Binding-site contacts:
Ligand atom C3 contacts residue ILE260 of chain 1.B at 3.9 Å (hydrophobic).
Ligand atom C22 contacts residue GLN293 of chain 1.B at 3.8 Å.
Ligand atom N4 contacts residue ILE260 of chain 1.B at 3.6 Å.
Ligand atom O52 contacts residue ILE300 of chain 1.B at 3.7 Å.
Ligand atom C28 contacts residue GLN293 of chain 1.B at 3.3 Å.
Ligand atom C43 contacts residue MET197 of chain 1.B at 3.5 Å (hydrophobic).
Ligand atom C28 contacts residue PHE264 of chain 1.B at 3.8 Å (hydrophobic).
Ligand atom C5 contacts residue THR257 of chain 1.B at 3.7 Å.
Ligand atom C40 contacts residue PHE264 of chain 1.B at 3.8 Å (hydrophobic).
Ligand atom C35 contacts residue LEU243 of chain 1.B at 3.9 Å (hydrophobic).
Ligand atom C27 contacts residue MET281 of chain 1.B at 3.7 Å (hydrophobic).
Ligand atom C15 contacts residue PHE296 of chain 1.B at 3.7 Å (hydrophobic).
Ligand atom C27 contacts residue GLN293 of chain 1.B at 3.5 Å.
Ligand atom O54 contacts residue MET281 of chain 1.B at 3.2 Å.
Ligand atom C13 contacts residue PHE296 of chain 1.B at 3.8 Å (hydrophobic).
Ligand atom O54 contacts residue SER292 of chain 1.B at 3.5 Å (h-bond).
Ligand atom N50 contacts residue MET281 of chain 1.B at 4.0 Å.
Ligand atom C25 contacts residue SER292 of chain 1.B at 3.9 Å.
Ligand atom N50 contacts residue SER292 of chain 1.B at 3.8 Å.
Ligand atom C26 contacts residue MET281 of chain 1.B at 3.6 Å (hydrophobic).
Ligand atom C5 contacts residue ILE260 of chain 1.B at 3.6 Å (hydrophobic).
Ligand atom C19 contacts residue PHE296 of chain 1.B at 3.7 Å (hydrophobic).
Ligand atom C22 contacts residue PHE296 of chain 1.B at 4.0 Å (hydrophobic).
Ligand atom O52 contacts residue PHE296 of chain 1.B at 3.4 Å.
Ligand atom C42 contacts residue MET197 of chain 1.B at 3.7 Å (hydrophobic).
Ligand atom N4 contacts residue PHE296 of chain 1.B at 3.7 Å.
Ligand atom C6 contacts residue ILE260 of chain 1.B at 4.0 Å (hydrophobic).
Ligand atom C3 contacts residue PHE296 of chain 1.B at 3.4 Å (hydrophobic).
Ligand atom C2 contacts residue PHE296 of chain 1.B at 3.7 Å (hydrophobic).
Ligand atom C17 contacts residue PHE296 of chain 1.B at 3.7 Å (hydrophobic).
Ligand atom N50 contacts residue PHE296 of chain 1.B at 3.6 Å.
Ligand atom C1 contacts residue ASN245 of chain 1.B at 3.3 Å.
Ligand atom C24 contacts residue PHE296 of chain 1.B at 3.4 Å (hydrophobic).
Ligand atom C5 contacts residue GLN293 of chain 1.B at 3.3 Å.
Ligand atom C6 contacts residue ASN245 of chain 1.B at 3.6 Å.
Ligand atom C26 contacts residue SER292 of chain 1.B at 3.7 Å.
Ligand atom N4 contacts residue GLN293 of chain 1.B at 2.9 Å (h-bond).
Ligand atom C3 contacts residue GLN293 of chain 1.B at 4.0 Å.
Ligand atom C25 contacts residue PHE296 of chain 1.B at 3.6 Å (hydrophobic).
Ligand atom C1 contacts residue TYR83 of chain 1.B at 3.8 Å (hydrophobic).

A protein and the small-molecule ligand that binds it are described below.
Small molecule (SMILES): O=[N+]([O-])c1cccc(-c2cc(Cc3ccncc3)cc3cccnc23)c1

Sequence of chain 1.B:
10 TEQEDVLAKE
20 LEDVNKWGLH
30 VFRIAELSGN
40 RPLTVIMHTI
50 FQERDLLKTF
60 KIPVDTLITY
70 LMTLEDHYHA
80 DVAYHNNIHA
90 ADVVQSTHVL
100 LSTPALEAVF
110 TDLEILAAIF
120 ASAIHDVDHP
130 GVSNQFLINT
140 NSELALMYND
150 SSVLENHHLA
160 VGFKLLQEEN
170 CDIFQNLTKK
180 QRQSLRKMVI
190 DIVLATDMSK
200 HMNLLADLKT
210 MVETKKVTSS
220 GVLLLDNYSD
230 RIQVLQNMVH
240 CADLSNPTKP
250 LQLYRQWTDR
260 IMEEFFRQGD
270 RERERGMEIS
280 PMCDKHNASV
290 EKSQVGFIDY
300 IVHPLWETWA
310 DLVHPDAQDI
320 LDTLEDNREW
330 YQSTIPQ